Sequence of chain 4.A:
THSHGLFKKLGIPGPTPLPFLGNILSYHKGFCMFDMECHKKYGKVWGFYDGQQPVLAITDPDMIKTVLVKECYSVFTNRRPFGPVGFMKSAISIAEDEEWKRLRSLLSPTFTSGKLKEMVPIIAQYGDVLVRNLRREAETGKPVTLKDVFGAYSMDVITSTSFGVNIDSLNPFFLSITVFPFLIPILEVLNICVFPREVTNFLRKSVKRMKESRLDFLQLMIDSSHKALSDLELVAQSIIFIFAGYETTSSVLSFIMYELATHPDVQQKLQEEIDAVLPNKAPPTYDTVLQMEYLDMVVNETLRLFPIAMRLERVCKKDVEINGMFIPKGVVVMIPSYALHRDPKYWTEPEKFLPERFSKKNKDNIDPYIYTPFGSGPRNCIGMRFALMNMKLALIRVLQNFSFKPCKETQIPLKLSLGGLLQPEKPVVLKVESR

Binding-site contacts:
Ligand atom C14 contacts residue PHE221 of chain 4.A at 3.3 Å (hydrophobic).
Ligand atom C25 contacts residue ALA285 of chain 4.A at 3.6 Å (hydrophobic).
Ligand atom C04 contacts residue SER99 of chain 4.A at 3.6 Å.
Ligand atom C30 contacts residue PHE284 of chain 4.A at 3.4 Å (hydrophobic).
Ligand atom C24 contacts residue ALA285 of chain 4.A at 3.7 Å (hydrophobic).
Ligand atom C19 contacts residue PHE221 of chain 4.A at 3.4 Å (hydrophobic).
Ligand atom O07 contacts residue PHE88 of chain 4.A at 3.0 Å.
Ligand atom N34 contacts residue ARG85 of chain 4.A at 3.4 Å.
Ligand atom O07 contacts residue ARG86 of chain 4.A at 3.7 Å.
Ligand atom C26 contacts residue ALA285 of chain 4.A at 3.5 Å (hydrophobic).
Ligand atom C15 contacts residue PHE221 of chain 4.A at 3.4 Å (hydrophobic).
Ligand atom C13 contacts residue PHE221 of chain 4.A at 3.8 Å (hydrophobic).
Ligand atom C03 contacts residue ARG86 of chain 4.A at 2.9 Å.
Ligand atom C29 contacts residue THR289 of chain 4.A at 3.6 Å.
Ligand atom C28 contacts residue THR289 of chain 4.A at 3.6 Å.
Ligand atom O21 contacts residue ILE281 of chain 4.A at 3.2 Å.
Ligand atom C04 contacts residue ARG85 of chain 4.A at 3.9 Å.
Ligand atom C01 contacts residue PHE88 of chain 4.A at 3.6 Å (hydrophobic).
Ligand atom O05 contacts residue ILE100 of chain 4.A at 3.5 Å.
Ligand atom C26 contacts residue HEM1 of chain 4.B at 3.0 Å.
Ligand atom C23 contacts residue SER99 of chain 4.A at 3.8 Å.
Ligand atom C17 contacts residue PHE284 of chain 4.A at 4.0 Å (hydrophobic).
Ligand atom N27 contacts residue HEM1 of chain 4.B at 2.4 Å.
Ligand atom C28 contacts residue HEM1 of chain 4.B at 3.4 Å.
Ligand atom C40 contacts residue HEM1 of chain 4.B at 3.3 Å.
Ligand atom C17 contacts residue PHE221 of chain 4.A at 3.7 Å (hydrophobic).
Ligand atom C39 contacts residue ALA350 of chain 4.A at 3.8 Å (hydrophobic).
Ligand atom C01 contacts residue ILE100 of chain 4.A at 3.3 Å (hydrophobic).
Ligand atom O05 contacts residue SER99 of chain 4.A at 3.1 Å (h-bond).
Ligand atom C16 contacts residue PHE221 of chain 4.A at 3.6 Å (hydrophobic).
Ligand atom C24 contacts residue PHE284 of chain 4.A at 3.8 Å (hydrophobic).
Ligand atom C02 contacts residue ILE100 of chain 4.A at 3.8 Å (hydrophobic).
Ligand atom C06 contacts residue PHE88 of chain 4.A at 3.9 Å (hydrophobic).
Ligand atom C18 contacts residue PHE284 of chain 4.A at 3.5 Å (hydrophobic).
Ligand atom C03 contacts residue ARG85 of chain 4.A at 3.2 Å.
Ligand atom C33 contacts residue ARG85 of chain 4.A at 3.5 Å.
Ligand atom C03 contacts residue PRO87 of chain 4.A at 3.7 Å (hydrophobic).
Ligand atom C04 contacts residue ILE100 of chain 4.A at 3.0 Å (hydrophobic).
Ligand atom C18 contacts residue PHE221 of chain 4.A at 3.6 Å (hydrophobic).
Ligand atom O21 contacts residue SER99 of chain 4.A at 3.3 Å (h-bond).

A small-molecule ligand and the protein it binds are described below.
Small molecule (SMILES): CC(C)(C)OC(=O)N[C@H](CS[C@H](Cc1ccccc1)C(=O)NCCc1cccnc1)Cc1c[nH]c2ccccc12